A small-molecule ligand and the protein it binds are described below.
Small molecule (SMILES): CC(=O)N[C@@H]1[C@@H](O)[C@H](O)[C@@H](CO)O[C@H]1O

Sequence of chain 1.A:
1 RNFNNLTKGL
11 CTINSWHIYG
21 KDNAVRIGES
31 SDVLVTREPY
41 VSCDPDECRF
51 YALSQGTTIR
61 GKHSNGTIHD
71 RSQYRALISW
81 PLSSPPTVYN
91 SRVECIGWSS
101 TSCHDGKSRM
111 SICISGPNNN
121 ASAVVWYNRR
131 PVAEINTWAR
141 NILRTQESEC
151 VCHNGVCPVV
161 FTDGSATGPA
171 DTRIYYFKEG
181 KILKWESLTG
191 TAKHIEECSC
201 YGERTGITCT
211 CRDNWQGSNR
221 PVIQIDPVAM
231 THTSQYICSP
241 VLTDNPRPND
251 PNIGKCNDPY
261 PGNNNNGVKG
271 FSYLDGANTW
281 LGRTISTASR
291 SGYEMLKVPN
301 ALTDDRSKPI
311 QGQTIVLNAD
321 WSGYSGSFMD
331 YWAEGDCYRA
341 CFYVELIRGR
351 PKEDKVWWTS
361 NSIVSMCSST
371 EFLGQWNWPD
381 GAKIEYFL

Binding-site contacts:
Ligand atom C1 contacts residue TRP357 of chain 1.A at 3.6 Å (hydrophobic).
Ligand atom N2 contacts residue TRP357 of chain 1.A at 3.4 Å.
Ligand atom N2 contacts residue ASN65 of chain 1.A at 2.7 Å (h-bond).
Ligand atom C2 contacts residue ASN65 of chain 1.A at 2.3 Å.
Ligand atom C2 contacts residue TRP357 of chain 1.A at 4.0 Å (hydrophobic).
Ligand atom O5 contacts residue TRP357 of chain 1.A at 4.3 Å.
Ligand atom C3 contacts residue ASN65 of chain 1.A at 3.7 Å.
Ligand atom C8 contacts residue TRP357 of chain 1.A at 3.5 Å (hydrophobic).
Ligand atom O4 contacts residue TRP357 of chain 1.A at 4.2 Å.
Ligand atom O7 contacts residue ASN65 of chain 1.A at 3.8 Å.
Ligand atom C8 contacts residue ASN65 of chain 1.A at 4.2 Å.
Ligand atom C4 contacts residue ASN65 of chain 1.A at 4.2 Å.
Ligand atom C5 contacts residue ASN65 of chain 1.A at 3.7 Å.
Ligand atom C1 contacts residue ASN65 of chain 1.A at 1.4 Å.
Ligand atom C7 contacts residue ASN65 of chain 1.A at 3.4 Å.
Ligand atom C4 contacts residue TRP357 of chain 1.A at 4.4 Å (hydrophobic).
Ligand atom O3 contacts residue TRP357 of chain 1.A at 4.2 Å.
Ligand atom C5 contacts residue TRP357 of chain 1.A at 4.1 Å (hydrophobic).
Ligand atom C7 contacts residue TRP357 of chain 1.A at 4.0 Å (hydrophobic).
Ligand atom C3 contacts residue TRP357 of chain 1.A at 3.8 Å (hydrophobic).
Ligand atom O5 contacts residue ASN65 of chain 1.A at 2.4 Å (h-bond).